Sequence of chain 1.C:
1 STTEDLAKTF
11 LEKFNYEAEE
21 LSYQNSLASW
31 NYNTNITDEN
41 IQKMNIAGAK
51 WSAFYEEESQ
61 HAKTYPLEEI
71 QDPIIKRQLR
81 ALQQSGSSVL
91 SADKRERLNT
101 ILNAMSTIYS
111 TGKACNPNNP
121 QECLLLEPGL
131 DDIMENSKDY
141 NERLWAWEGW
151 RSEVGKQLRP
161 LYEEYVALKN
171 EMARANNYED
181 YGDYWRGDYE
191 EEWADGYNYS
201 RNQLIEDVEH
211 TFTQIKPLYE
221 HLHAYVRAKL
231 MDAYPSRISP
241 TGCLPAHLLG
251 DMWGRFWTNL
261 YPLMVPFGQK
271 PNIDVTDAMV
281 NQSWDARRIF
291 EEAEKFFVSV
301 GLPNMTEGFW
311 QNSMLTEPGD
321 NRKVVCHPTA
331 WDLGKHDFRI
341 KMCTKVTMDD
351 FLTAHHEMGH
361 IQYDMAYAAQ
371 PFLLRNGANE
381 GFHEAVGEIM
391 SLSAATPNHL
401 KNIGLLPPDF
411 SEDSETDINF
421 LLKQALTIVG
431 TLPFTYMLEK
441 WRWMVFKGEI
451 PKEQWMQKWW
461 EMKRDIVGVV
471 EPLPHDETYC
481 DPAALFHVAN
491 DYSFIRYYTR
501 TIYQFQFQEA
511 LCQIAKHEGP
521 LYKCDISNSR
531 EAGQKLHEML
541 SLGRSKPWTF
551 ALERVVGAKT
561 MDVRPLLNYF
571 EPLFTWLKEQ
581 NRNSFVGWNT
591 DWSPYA

Binding-site contacts:
Ligand atom C7 contacts residue ASN304 of chain 1.C at 3.2 Å.
Ligand atom O7 contacts residue ASN304 of chain 1.C at 2.7 Å (h-bond).
Ligand atom C4 contacts residue ASN304 of chain 1.C at 4.3 Å.
Ligand atom C1 contacts residue ASN304 of chain 1.C at 1.5 Å.
Ligand atom C5 contacts residue ASN304 of chain 1.C at 3.7 Å.
Ligand atom C2 contacts residue ASN304 of chain 1.C at 2.6 Å.
Ligand atom C7 contacts residue VAL298 of chain 1.C at 4.4 Å (hydrophobic).
Ligand atom C3 contacts residue ASN304 of chain 1.C at 3.9 Å.
Ligand atom N2 contacts residue ASN304 of chain 1.C at 3.2 Å (h-bond).
Ligand atom O5 contacts residue ASN304 of chain 1.C at 2.4 Å (h-bond).
Ligand atom C8 contacts residue VAL298 of chain 1.C at 3.8 Å (hydrophobic).

The protein below binds the small molecule below.
Small molecule (SMILES): CC(=O)N[C@@H]1[C@@H](O)[C@H](O)[C@@H](CO)O[C@H]1O